Sequence of chain 1.FB:
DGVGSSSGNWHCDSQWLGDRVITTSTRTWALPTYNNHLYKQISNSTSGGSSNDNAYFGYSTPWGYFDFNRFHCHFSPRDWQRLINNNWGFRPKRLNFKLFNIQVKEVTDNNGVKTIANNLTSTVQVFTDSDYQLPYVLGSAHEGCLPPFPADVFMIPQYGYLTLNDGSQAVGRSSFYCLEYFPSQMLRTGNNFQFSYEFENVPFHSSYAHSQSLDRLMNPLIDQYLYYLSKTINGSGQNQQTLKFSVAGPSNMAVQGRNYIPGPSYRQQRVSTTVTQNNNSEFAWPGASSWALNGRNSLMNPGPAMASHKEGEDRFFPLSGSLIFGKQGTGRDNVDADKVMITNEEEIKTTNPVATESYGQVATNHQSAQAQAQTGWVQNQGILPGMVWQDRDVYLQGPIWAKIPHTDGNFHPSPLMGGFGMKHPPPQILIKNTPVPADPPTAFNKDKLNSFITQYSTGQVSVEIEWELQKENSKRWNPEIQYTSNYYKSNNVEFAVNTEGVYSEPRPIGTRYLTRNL

Sequence of chain 1.EB:
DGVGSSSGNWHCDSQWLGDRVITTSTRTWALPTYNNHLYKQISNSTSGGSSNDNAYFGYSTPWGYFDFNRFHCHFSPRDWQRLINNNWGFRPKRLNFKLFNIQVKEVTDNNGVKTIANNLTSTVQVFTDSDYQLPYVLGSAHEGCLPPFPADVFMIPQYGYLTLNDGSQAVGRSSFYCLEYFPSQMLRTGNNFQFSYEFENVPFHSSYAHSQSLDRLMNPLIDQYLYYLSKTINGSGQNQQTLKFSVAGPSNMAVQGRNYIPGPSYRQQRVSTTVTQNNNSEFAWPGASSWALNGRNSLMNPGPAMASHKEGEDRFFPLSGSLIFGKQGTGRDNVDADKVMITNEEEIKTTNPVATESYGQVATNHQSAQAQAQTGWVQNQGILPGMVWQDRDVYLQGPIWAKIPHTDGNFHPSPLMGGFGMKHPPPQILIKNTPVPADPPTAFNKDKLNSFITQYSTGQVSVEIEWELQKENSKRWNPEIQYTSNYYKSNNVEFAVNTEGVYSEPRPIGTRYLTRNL

A small-molecule ligand and the protein it binds are described below.
Small molecule (SMILES): OC[C@H]1O[C@@H](O)[C@H](O)[C@@H](O)[C@H]1O

Binding-site contacts:
Ligand atom C6 contacts residue ASP53 of chain 1.FB at 3.6 Å.
Ligand atom C6 contacts residue TRP285 of chain 1.FB at 3.2 Å (hydrophobic).
Ligand atom C3 contacts residue TRP285 of chain 1.FB at 3.5 Å (hydrophobic).
Ligand atom O4 contacts residue TRP285 of chain 1.FB at 1.4 Å.
Ligand atom O1 contacts residue ALA254 of chain 1.EB at 3.8 Å.
Ligand atom O1 contacts residue TRP285 of chain 1.FB at 3.6 Å.
Ligand atom C4 contacts residue TRP285 of chain 1.FB at 2.8 Å (hydrophobic).
Ligand atom C5 contacts residue TRP285 of chain 1.FB at 3.4 Å (hydrophobic).
Ligand atom C2 contacts residue ASN252 of chain 1.EB at 4.2 Å.
Ligand atom O5 contacts residue ASP53 of chain 1.FB at 4.1 Å.
Ligand atom C1 contacts residue TRP285 of chain 1.FB at 3.9 Å (hydrophobic).
Ligand atom C2 contacts residue TRP285 of chain 1.FB at 3.4 Å (hydrophobic).
Ligand atom O2 contacts residue ASN252 of chain 1.EB at 3.3 Å (h-bond).
Ligand atom O1 contacts residue ASN252 of chain 1.EB at 3.2 Å (h-bond).
Ligand atom C1 contacts residue ASN252 of chain 1.EB at 4.0 Å.
Ligand atom O2 contacts residue TRP285 of chain 1.FB at 4.3 Å.
Ligand atom O5 contacts residue TRP285 of chain 1.FB at 3.2 Å.
Ligand atom O3 contacts residue TRP285 of chain 1.FB at 3.2 Å.
Ligand atom O1 contacts residue VAL255 of chain 1.EB at 3.3 Å.
Ligand atom O6 contacts residue TRP285 of chain 1.FB at 3.6 Å (h-bond).
Ligand atom O2 contacts residue VAL255 of chain 1.EB at 4.4 Å.